Binding-site contacts:
Ligand atom C7 contacts residue ARG19 of chain 1.Y at 4.1 Å.
Ligand atom O12 contacts residue ARG19 of chain 1.Y at 4.1 Å.
Ligand atom C6 contacts residue GLY47 of chain 1.Y at 4.1 Å.
Ligand atom O3 contacts residue ALA46 of chain 1.Y at 3.5 Å.
Ligand atom O3 contacts residue GLY47 of chain 1.Y at 3.4 Å (h-bond).
Ligand atom C5 contacts residue LYS33 of chain 1.Y at 3.8 Å.
Ligand atom C11 contacts residue ALA20 of chain 1.Y at 4.4 Å (hydrophobic).
Ligand atom C24 contacts residue THR21 of chain 1.Y at 4.3 Å.
Ligand atom C9 contacts residue ARG19 of chain 1.Y at 4.2 Å.
Ligand atom C4 contacts residue THR1 of chain 1.Y at 2.4 Å.
Ligand atom C7 contacts residue ALA20 of chain 1.Y at 3.7 Å (hydrophobic).
Ligand atom C23 contacts residue THR21 of chain 1.Y at 3.4 Å.
Ligand atom O10 contacts residue THR1 of chain 1.Y at 2.8 Å (h-bond).
Ligand atom C24 contacts residue ALA20 of chain 1.Y at 4.3 Å (hydrophobic).
Ligand atom C1 contacts residue THR1 of chain 1.Y at 1.3 Å.
Ligand atom C5 contacts residue ARG19 of chain 1.Y at 3.8 Å.
Ligand atom C1 contacts residue LYS33 of chain 1.Y at 4.0 Å.
Ligand atom O12 contacts residue THR21 of chain 1.Y at 2.8 Å (h-bond).
Ligand atom C6 contacts residue THR1 of chain 1.Y at 3.6 Å.
Ligand atom O19 contacts residue GLY47 of chain 1.Y at 4.1 Å.
Ligand atom C7 contacts residue THR1 of chain 1.Y at 4.3 Å.
Ligand atom C11 contacts residue THR1 of chain 1.Y at 4.1 Å.
Ligand atom C14 contacts residue THR21 of chain 1.Y at 3.4 Å.
Ligand atom O12 contacts residue ALA20 of chain 1.Y at 3.4 Å.
Ligand atom O26 contacts residue THR21 of chain 1.Y at 3.8 Å.
Ligand atom C16 contacts residue THR21 of chain 1.Y at 4.3 Å.
Ligand atom C11 contacts residue THR21 of chain 1.Y at 4.0 Å.
Ligand atom C6 contacts residue LYS33 of chain 1.Y at 4.0 Å.
Ligand atom N13 contacts residue THR21 of chain 1.Y at 4.3 Å.
Ligand atom C22 contacts residue THR21 of chain 1.Y at 4.2 Å.
Ligand atom C4 contacts residue GLY47 of chain 1.Y at 4.2 Å.
Ligand atom C21 contacts residue THR21 of chain 1.Y at 4.1 Å.
Ligand atom N20 contacts residue THR21 of chain 1.Y at 3.0 Å (h-bond).
Ligand atom C5 contacts residue THR1 of chain 1.Y at 3.0 Å.
Ligand atom C23 contacts residue ALA22 of chain 1.Y at 4.0 Å (hydrophobic).
Ligand atom C18 contacts residue THR21 of chain 1.Y at 3.7 Å.
Ligand atom O26 contacts residue ALA22 of chain 1.Y at 3.7 Å.
Ligand atom C9 contacts residue THR1 of chain 1.Y at 2.6 Å.
Ligand atom C6 contacts residue MET45 of chain 1.Y at 3.9 Å (hydrophobic).
Ligand atom O3 contacts residue THR1 of chain 1.Y at 2.3 Å (h-bond).

The small molecule below binds the protein below.
Small molecule (SMILES): CC(C)[C@H](NC(=O)[C@@H](NC(=O)[C@H](O)[C@@H](C(=O)O)C(C)C)C(C)C)C(=O)O

Sequence of chain 1.Y:
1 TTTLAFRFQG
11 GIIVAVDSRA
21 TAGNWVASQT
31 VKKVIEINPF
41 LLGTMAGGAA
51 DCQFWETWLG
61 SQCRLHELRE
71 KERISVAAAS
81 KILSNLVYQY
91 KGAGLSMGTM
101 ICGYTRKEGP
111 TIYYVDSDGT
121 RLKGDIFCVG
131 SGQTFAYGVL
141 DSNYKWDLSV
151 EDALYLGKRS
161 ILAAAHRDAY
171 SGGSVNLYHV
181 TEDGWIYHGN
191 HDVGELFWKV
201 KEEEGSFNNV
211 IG